The small molecule below binds the protein below.
Small molecule (SMILES): CC(C)[C@H](NC(=O)CNC(=O)[C@@H]1CCCN1C(=O)[C@@H](N)[C@@H](C)O)C(=O)N[C@@H](Cc1ccc(O)cc1)C(=O)O

Sequence of chain 1.D:
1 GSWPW

Sequence of chain 1.C:
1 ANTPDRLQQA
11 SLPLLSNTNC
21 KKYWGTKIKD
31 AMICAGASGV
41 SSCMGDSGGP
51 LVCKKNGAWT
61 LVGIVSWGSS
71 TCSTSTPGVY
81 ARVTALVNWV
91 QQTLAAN

Binding-site contacts:
Ligand atom N contacts residue GLY1 of chain 1.D at 0.8 Å.
Ligand atom CD1 contacts residue TRP5 of chain 1.D at 0.4 Å (hydrophobic).
Ligand atom CD2 contacts residue TRP5 of chain 1.D at 0.6 Å (hydrophobic).
Ligand atom N contacts residue TRP3 of chain 1.D at 1.1 Å (h-bond).
Ligand atom CA contacts residue PRO4 of chain 1.D at 0.9 Å (hydrophobic).
Ligand atom CG1 contacts residue PRO4 of chain 1.D at 0.5 Å (hydrophobic).
Ligand atom N contacts residue SER2 of chain 1.D at 1.2 Å.
Ligand atom CE1 contacts residue TRP5 of chain 1.D at 0.4 Å (hydrophobic).
Ligand atom C contacts residue SER2 of chain 1.D at 1.1 Å.
Ligand atom CG contacts residue SER2 of chain 1.D at 1.7 Å.
Ligand atom N contacts residue SER2 of chain 1.D at 1.0 Å (h-bond).
Ligand atom O contacts residue GLY1 of chain 1.D at 1.1 Å (h-bond).
Ligand atom CB contacts residue PRO4 of chain 1.D at 1.2 Å (hydrophobic).
Ligand atom CB contacts residue SER2 of chain 1.D at 0.9 Å.
Ligand atom CG contacts residue TRP5 of chain 1.D at 0.5 Å (hydrophobic).
Ligand atom CD contacts residue SER2 of chain 1.D at 1.5 Å.
Ligand atom CA contacts residue GLY1 of chain 1.D at 0.6 Å.
Ligand atom CZ contacts residue TRP5 of chain 1.D at 0.5 Å (hydrophobic).
Ligand atom CG2 contacts residue PRO4 of chain 1.D at 1.1 Å (hydrophobic).
Ligand atom N contacts residue GLY1 of chain 1.D at 1.1 Å (h-bond).
Ligand atom CE2 contacts residue TRP5 of chain 1.D at 0.9 Å (hydrophobic).
Ligand atom CA contacts residue SER2 of chain 1.D at 1.0 Å.
Ligand atom CA contacts residue TRP5 of chain 1.D at 0.9 Å (hydrophobic).
Ligand atom CB contacts residue TRP5 of chain 1.D at 0.8 Å (hydrophobic).
Ligand atom C contacts residue TRP5 of chain 1.D at 1.4 Å (hydrophobic).
Ligand atom OH contacts residue TRP5 of chain 1.D at 1.0 Å.
Ligand atom N contacts residue PRO4 of chain 1.D at 0.9 Å.
Ligand atom C contacts residue PRO4 of chain 1.D at 0.9 Å (hydrophobic).
Ligand atom CA contacts residue GLY1 of chain 1.D at 1.6 Å.
Ligand atom O contacts residue TRP3 of chain 1.D at 0.9 Å (h-bond).
Ligand atom O contacts residue PRO4 of chain 1.D at 1.0 Å (h-bond).
Ligand atom N contacts residue TRP3 of chain 1.D at 0.6 Å.
Ligand atom C contacts residue TRP3 of chain 1.D at 1.1 Å (hydrophobic).
Ligand atom N contacts residue PRO4 of chain 1.D at 1.3 Å (h-bond).
Ligand atom CA contacts residue TRP3 of chain 1.D at 1.1 Å (hydrophobic).
Ligand atom O contacts residue SER2 of chain 1.D at 1.3 Å (h-bond).
Ligand atom C contacts residue GLY1 of chain 1.D at 1.1 Å.
Ligand atom OXT contacts residue TRP5 of chain 1.D at 1.2 Å (h-bond).
Ligand atom N contacts residue TRP5 of chain 1.D at 0.8 Å (h-bond).
Ligand atom CA contacts residue TRP3 of chain 1.D at 1.4 Å (hydrophobic).

Sequence of chain 1.B:
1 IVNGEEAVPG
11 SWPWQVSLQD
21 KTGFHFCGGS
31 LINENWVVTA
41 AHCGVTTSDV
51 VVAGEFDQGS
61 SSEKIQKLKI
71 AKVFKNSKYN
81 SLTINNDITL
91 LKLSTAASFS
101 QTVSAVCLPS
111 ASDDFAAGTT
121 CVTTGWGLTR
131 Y